Sequence of chain 1.A:
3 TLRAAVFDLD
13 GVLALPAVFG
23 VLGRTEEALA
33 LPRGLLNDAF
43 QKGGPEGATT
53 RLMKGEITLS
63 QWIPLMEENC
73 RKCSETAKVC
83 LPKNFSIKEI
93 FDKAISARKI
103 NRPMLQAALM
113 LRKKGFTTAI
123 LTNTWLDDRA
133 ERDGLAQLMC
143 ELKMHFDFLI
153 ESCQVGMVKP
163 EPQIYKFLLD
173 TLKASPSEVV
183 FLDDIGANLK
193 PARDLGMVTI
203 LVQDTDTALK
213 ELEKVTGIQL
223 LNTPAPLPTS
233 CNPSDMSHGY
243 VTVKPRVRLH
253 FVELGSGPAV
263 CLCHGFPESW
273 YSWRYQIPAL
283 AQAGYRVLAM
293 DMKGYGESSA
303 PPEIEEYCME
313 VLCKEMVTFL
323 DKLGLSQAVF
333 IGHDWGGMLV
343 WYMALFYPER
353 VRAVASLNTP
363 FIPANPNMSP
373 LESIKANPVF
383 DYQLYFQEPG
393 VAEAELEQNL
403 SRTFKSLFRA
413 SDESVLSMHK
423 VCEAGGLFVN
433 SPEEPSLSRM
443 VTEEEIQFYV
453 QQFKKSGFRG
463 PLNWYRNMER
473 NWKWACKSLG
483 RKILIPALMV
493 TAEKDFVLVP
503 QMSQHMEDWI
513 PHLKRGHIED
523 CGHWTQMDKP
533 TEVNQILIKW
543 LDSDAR

A small-molecule ligand and the protein it binds are described below.
Small molecule (SMILES): Cc1ccc(SCC(=O)c2ccc3c(c2)CC(=O)N3)cc1

Binding-site contacts:
Ligand atom C17 contacts residue TRP526 of chain 1.A at 3.8 Å (hydrophobic).
Ligand atom C1 contacts residue LEU429 of chain 1.A at 3.6 Å (hydrophobic).
Ligand atom C9 contacts residue PHE268 of chain 1.A at 3.5 Å (hydrophobic).
Ligand atom N21 contacts residue ASP497 of chain 1.A at 3.0 Å (salt-bridge).
Ligand atom C15 contacts residue HIS525 of chain 1.A at 3.5 Å.
Ligand atom C16 contacts residue MET420 of chain 1.A at 3.6 Å (hydrophobic).
Ligand atom O11 contacts residue LEU409 of chain 1.A at 3.1 Å.
Ligand atom C12 contacts residue HIS525 of chain 1.A at 3.9 Å.
Ligand atom S8 contacts residue PHE268 of chain 1.A at 3.7 Å.
Ligand atom C17 contacts residue MET420 of chain 1.A at 3.8 Å (hydrophobic).
Ligand atom C19 contacts residue HIS525 of chain 1.A at 3.6 Å.
Ligand atom C15 contacts residue MET420 of chain 1.A at 3.8 Å (hydrophobic).
Ligand atom C4 contacts residue PHE388 of chain 1.A at 3.6 Å (hydrophobic).
Ligand atom O11 contacts residue TRP526 of chain 1.A at 3.4 Å.
Ligand atom C15 contacts residue VAL499 of chain 1.A at 3.6 Å (hydrophobic).
Ligand atom C4 contacts residue PHE268 of chain 1.A at 3.8 Å (hydrophobic).
Ligand atom C12 contacts residue TRP526 of chain 1.A at 3.8 Å (hydrophobic).
Ligand atom C9 contacts residue TRP526 of chain 1.A at 3.7 Å (hydrophobic).
Ligand atom S8 contacts residue TYR384 of chain 1.A at 3.6 Å.
Ligand atom O20 contacts residue PHE498 of chain 1.A at 3.1 Å (h-bond).
Ligand atom C13 contacts residue HIS525 of chain 1.A at 3.7 Å.
Ligand atom C18 contacts residue HIS525 of chain 1.A at 3.8 Å.
Ligand atom O20 contacts residue ASP497 of chain 1.A at 3.7 Å.
Ligand atom C14 contacts residue VAL499 of chain 1.A at 3.6 Å (hydrophobic).
Ligand atom C10 contacts residue TRP526 of chain 1.A at 3.5 Å (hydrophobic).
Ligand atom C19 contacts residue PHE498 of chain 1.A at 3.9 Å (hydrophobic).
Ligand atom C4 contacts residue LEU409 of chain 1.A at 3.7 Å (hydrophobic).
Ligand atom C6 contacts residue TYR384 of chain 1.A at 3.6 Å (hydrophobic).
Ligand atom C16 contacts residue HIS525 of chain 1.A at 3.7 Å.
Ligand atom S8 contacts residue TYR467 of chain 1.A at 3.9 Å.
Ligand atom N21 contacts residue HIS525 of chain 1.A at 3.5 Å.
Ligand atom C1 contacts residue LEU418 of chain 1.A at 3.9 Å (hydrophobic).
Ligand atom N21 contacts residue VAL499 of chain 1.A at 3.4 Å.
Ligand atom C14 contacts residue HIS525 of chain 1.A at 3.4 Å.
Ligand atom C5 contacts residue PHE388 of chain 1.A at 3.7 Å (hydrophobic).
Ligand atom O20 contacts residue LYS496 of chain 1.A at 3.8 Å.
Ligand atom C6 contacts residue MET420 of chain 1.A at 3.6 Å (hydrophobic).
Ligand atom C3 contacts residue LEU409 of chain 1.A at 3.5 Å (hydrophobic).
Ligand atom C19 contacts residue ASP497 of chain 1.A at 3.8 Å.
Ligand atom C7 contacts residue MET420 of chain 1.A at 3.6 Å (hydrophobic).